This protein binds this small molecule.
Small molecule (SMILES): CC(=O)N[C@H]1[C@H](O[C@H]2[C@H](O)[C@@H](NC(C)=O)CO[C@@H]2CO)O[C@H](CO)[C@@H](O[C@@H]2O[C@H](CO)[C@@H](O)[C@H](O)[C@@H]2O)[C@@H]1O

Sequence of chain 1.E:
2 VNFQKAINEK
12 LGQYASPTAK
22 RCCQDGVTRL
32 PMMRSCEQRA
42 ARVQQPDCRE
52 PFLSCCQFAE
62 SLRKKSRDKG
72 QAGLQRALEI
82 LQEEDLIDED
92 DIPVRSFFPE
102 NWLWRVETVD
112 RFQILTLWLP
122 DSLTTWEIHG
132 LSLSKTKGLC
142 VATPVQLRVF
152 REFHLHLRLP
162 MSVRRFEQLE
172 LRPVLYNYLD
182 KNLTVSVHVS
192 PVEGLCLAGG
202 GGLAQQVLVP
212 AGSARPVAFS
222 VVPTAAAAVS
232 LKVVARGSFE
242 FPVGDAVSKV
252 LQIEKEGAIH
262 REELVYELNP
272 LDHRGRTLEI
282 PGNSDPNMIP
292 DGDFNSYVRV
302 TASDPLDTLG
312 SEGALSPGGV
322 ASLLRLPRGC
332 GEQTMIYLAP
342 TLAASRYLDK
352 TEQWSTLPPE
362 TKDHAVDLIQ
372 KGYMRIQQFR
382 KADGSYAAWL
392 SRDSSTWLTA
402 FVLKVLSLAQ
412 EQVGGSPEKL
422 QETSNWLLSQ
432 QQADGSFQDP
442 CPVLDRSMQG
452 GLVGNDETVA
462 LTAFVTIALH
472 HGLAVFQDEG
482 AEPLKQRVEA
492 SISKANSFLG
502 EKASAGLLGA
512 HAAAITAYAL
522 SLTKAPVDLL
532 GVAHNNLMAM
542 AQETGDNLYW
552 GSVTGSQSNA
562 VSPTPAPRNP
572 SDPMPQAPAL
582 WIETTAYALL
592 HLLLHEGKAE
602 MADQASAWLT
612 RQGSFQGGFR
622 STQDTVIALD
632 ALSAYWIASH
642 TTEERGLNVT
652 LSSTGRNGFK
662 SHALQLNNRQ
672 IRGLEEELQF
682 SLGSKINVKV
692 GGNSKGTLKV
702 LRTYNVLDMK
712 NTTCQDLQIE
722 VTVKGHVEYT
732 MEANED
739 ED

Binding-site contacts:
Ligand atom C1 contacts residue ASN183 of chain 1.E at 1.4 Å.
Ligand atom C5 contacts residue ASN183 of chain 1.E at 3.7 Å.
Ligand atom C7 contacts residue ASN183 of chain 1.E at 3.1 Å.
Ligand atom N2 contacts residue ASN183 of chain 1.E at 2.9 Å (h-bond).
Ligand atom O7 contacts residue ASN183 of chain 1.E at 2.9 Å (h-bond).
Ligand atom C8 contacts residue ASN183 of chain 1.E at 4.3 Å.
Ligand atom C3 contacts residue ASN183 of chain 1.E at 3.8 Å.
Ligand atom O6 contacts residue PRO211 of chain 1.E at 4.5 Å.
Ligand atom C6 contacts residue PRO211 of chain 1.E at 4.3 Å (hydrophobic).
Ligand atom C2 contacts residue ASN183 of chain 1.E at 2.4 Å.
Ligand atom C4 contacts residue ASN183 of chain 1.E at 4.2 Å.
Ligand atom O5 contacts residue ASN183 of chain 1.E at 2.4 Å (h-bond).